Sequence of chain 1.B:
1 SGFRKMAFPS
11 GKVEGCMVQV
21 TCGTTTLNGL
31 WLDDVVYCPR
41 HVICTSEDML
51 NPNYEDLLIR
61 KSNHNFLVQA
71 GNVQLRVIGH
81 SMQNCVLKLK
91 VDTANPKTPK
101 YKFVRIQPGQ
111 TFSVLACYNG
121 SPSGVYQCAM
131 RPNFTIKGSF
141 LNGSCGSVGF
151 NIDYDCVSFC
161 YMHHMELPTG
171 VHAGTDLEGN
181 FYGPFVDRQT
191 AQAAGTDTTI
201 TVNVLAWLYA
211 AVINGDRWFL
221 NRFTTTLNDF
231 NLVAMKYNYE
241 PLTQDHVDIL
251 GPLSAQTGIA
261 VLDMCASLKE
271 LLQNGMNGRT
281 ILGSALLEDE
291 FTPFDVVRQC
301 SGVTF

Binding-site contacts:
Ligand atom C10 contacts residue ASN142 of chain 1.B at 3.8 Å.
Ligand atom C7 contacts residue SER144 of chain 1.B at 3.9 Å.
Ligand atom F contacts residue MET165 of chain 1.B at 3.5 Å.
Ligand atom C15 contacts residue GLN189 of chain 1.B at 3.8 Å.
Ligand atom C2 contacts residue HIS164 of chain 1.B at 3.3 Å.
Ligand atom C10 contacts residue PHE140 of chain 1.B at 3.7 Å (hydrophobic).
Ligand atom C7 contacts residue GLU166 of chain 1.B at 3.8 Å.
Ligand atom O contacts residue MET165 of chain 1.B at 3.4 Å.
Ligand atom F contacts residue ARG188 of chain 1.B at 2.9 Å.
Ligand atom C9 contacts residue LEU141 of chain 1.B at 3.8 Å (hydrophobic).
Ligand atom F contacts residue GLN189 of chain 1.B at 3.4 Å.
Ligand atom C11 contacts residue ASN142 of chain 1.B at 3.9 Å.
Ligand atom C2 contacts residue HIS41 of chain 1.B at 3.8 Å.
Ligand atom C10 contacts residue GLU166 of chain 1.B at 3.4 Å.
Ligand atom C contacts residue MET165 of chain 1.B at 3.9 Å (hydrophobic).
Ligand atom C8 contacts residue SER144 of chain 1.B at 3.9 Å.
Ligand atom N1 contacts residue SER144 of chain 1.B at 3.5 Å (h-bond).
Ligand atom C7 contacts residue MET165 of chain 1.B at 4.0 Å (hydrophobic).
Ligand atom C10 contacts residue LEU141 of chain 1.B at 3.8 Å (hydrophobic).
Ligand atom O contacts residue GLU166 of chain 1.B at 3.1 Å (salt-bridge).
Ligand atom C16 contacts residue GLN189 of chain 1.B at 3.5 Å.
Ligand atom F contacts residue MET49 of chain 1.B at 3.4 Å.
Ligand atom C1 contacts residue MET165 of chain 1.B at 3.6 Å (hydrophobic).
Ligand atom N1 contacts residue GLU166 of chain 1.B at 3.8 Å.
Ligand atom C16 contacts residue DMS1 of chain 1.M at 3.9 Å.
Ligand atom C7 contacts residue HIS163 of chain 1.B at 3.1 Å.
Ligand atom C9 contacts residue GLU166 of chain 1.B at 3.7 Å.
Ligand atom F contacts residue ASP187 of chain 1.B at 3.5 Å.
Ligand atom N contacts residue CYS145 of chain 1.B at 3.7 Å.
Ligand atom C2 contacts residue MET165 of chain 1.B at 3.6 Å (hydrophobic).
Ligand atom N1 contacts residue HIS163 of chain 1.B at 2.7 Å (h-bond).
Ligand atom C8 contacts residue GLU166 of chain 1.B at 3.4 Å.
Ligand atom C8 contacts residue HIS163 of chain 1.B at 3.9 Å.
Ligand atom C7 contacts residue CYS145 of chain 1.B at 3.8 Å (hydrophobic).
Ligand atom N1 contacts residue PHE140 of chain 1.B at 3.7 Å.
Ligand atom C8 contacts residue PHE140 of chain 1.B at 3.5 Å (hydrophobic).
Ligand atom C8 contacts residue LEU141 of chain 1.B at 3.8 Å (hydrophobic).
Ligand atom C contacts residue MET49 of chain 1.B at 3.4 Å (hydrophobic).
Ligand atom C1 contacts residue MET49 of chain 1.B at 3.7 Å (hydrophobic).
Ligand atom C16 contacts residue MET49 of chain 1.B at 3.8 Å (hydrophobic).

A small-molecule ligand and the protein it binds are described below.
Small molecule (SMILES): O=C(Cc1ccc(F)cc1)Nc1cncc2ccccc12

Sequence of chain 1.A:
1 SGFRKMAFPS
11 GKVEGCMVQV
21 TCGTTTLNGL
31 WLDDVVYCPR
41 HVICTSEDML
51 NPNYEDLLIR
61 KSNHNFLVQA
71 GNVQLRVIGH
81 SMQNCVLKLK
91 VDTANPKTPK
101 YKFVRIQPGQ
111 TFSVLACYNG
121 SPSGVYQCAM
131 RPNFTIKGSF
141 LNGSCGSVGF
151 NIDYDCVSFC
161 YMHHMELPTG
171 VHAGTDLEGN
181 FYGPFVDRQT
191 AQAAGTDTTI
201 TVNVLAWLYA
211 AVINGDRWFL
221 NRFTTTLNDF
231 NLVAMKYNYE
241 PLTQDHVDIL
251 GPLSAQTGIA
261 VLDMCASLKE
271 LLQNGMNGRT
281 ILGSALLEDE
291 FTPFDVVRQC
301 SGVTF